Sequence of chain 1.B:
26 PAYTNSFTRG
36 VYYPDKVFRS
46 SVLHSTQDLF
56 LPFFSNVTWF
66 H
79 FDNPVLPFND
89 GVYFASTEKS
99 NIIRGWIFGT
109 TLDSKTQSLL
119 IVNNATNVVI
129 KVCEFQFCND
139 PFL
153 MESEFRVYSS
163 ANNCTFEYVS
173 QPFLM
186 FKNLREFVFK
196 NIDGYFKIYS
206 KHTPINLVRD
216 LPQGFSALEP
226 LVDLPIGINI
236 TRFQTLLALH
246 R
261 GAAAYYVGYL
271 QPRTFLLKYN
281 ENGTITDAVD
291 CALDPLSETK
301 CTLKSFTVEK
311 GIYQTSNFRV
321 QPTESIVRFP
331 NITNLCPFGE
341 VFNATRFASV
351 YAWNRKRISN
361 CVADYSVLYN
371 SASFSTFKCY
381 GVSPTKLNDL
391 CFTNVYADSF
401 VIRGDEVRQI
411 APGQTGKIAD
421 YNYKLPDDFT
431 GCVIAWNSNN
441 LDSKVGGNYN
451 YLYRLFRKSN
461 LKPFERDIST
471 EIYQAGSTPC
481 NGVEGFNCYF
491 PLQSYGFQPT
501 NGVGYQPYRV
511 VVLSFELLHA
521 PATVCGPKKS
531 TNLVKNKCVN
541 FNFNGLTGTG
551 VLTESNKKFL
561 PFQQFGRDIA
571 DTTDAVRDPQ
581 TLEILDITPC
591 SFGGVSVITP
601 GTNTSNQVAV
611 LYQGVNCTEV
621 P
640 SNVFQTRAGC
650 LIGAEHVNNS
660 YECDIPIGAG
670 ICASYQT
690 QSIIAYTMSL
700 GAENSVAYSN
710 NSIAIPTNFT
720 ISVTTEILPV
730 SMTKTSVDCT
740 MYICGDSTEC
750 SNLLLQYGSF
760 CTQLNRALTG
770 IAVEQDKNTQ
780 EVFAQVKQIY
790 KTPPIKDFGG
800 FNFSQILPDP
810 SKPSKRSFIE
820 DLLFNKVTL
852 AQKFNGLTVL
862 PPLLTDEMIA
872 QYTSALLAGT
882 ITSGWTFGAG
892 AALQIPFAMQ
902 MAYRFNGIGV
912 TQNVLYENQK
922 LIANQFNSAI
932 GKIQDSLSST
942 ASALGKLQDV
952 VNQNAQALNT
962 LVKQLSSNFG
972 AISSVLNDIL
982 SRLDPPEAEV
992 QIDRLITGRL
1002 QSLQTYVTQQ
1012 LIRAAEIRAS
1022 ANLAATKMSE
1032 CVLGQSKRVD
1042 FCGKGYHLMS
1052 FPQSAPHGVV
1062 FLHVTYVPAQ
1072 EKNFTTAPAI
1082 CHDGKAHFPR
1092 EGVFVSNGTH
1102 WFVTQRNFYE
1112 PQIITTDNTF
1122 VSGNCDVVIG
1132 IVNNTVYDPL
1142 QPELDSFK

Sequence of chain 1.A:
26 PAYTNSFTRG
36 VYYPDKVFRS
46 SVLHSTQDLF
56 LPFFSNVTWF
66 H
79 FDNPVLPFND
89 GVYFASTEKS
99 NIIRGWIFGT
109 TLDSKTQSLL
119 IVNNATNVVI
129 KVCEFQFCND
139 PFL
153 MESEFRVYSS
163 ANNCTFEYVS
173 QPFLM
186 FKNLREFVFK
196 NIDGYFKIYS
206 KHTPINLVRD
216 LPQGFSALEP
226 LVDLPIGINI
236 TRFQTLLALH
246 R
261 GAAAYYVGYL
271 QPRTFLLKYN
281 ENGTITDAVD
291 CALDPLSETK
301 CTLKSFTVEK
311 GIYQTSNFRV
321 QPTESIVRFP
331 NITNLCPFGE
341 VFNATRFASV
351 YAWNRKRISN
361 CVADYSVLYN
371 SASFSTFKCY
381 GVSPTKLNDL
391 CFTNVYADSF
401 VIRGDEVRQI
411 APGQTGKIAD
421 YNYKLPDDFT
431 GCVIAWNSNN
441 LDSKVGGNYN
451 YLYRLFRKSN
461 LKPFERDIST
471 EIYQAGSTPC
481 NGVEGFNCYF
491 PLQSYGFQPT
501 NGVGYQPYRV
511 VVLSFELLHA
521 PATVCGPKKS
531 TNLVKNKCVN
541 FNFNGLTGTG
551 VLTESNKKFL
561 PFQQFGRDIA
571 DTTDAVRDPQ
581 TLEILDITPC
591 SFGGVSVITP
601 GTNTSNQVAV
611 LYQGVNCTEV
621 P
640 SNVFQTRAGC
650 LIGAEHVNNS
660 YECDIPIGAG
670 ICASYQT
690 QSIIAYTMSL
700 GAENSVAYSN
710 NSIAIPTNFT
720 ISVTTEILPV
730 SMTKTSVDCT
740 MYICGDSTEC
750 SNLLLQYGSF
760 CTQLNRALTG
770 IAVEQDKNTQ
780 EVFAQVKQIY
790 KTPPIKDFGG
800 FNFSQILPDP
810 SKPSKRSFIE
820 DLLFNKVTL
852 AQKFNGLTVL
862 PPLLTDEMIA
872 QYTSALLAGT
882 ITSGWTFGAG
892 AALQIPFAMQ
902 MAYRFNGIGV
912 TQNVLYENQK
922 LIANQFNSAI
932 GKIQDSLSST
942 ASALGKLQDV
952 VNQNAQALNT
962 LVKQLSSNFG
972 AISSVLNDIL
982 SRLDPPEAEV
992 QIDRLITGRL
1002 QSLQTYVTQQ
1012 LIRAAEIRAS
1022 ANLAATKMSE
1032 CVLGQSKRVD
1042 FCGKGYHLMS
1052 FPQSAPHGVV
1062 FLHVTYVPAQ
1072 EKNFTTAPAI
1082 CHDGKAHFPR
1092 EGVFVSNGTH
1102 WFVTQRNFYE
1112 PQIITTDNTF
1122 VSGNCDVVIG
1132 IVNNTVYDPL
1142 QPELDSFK

Binding-site contacts:
Ligand atom N2 contacts residue ASN709 of chain 1.B at 3.0 Å (h-bond).
Ligand atom C3 contacts residue ASN709 of chain 1.B at 3.9 Å.
Ligand atom C2 contacts residue ASP796 of chain 1.A at 4.1 Å.
Ligand atom O7 contacts residue ASN709 of chain 1.B at 4.2 Å.
Ligand atom C1 contacts residue ASP796 of chain 1.A at 3.4 Å.
Ligand atom C7 contacts residue ASN709 of chain 1.B at 4.0 Å.
Ligand atom C1 contacts residue ASN709 of chain 1.B at 1.4 Å.
Ligand atom C5 contacts residue ASN709 of chain 1.B at 3.7 Å.
Ligand atom O5 contacts residue ASN709 of chain 1.B at 2.4 Å (h-bond).
Ligand atom C4 contacts residue ASN709 of chain 1.B at 4.3 Å.
Ligand atom C2 contacts residue ASN709 of chain 1.B at 2.5 Å.
Ligand atom N2 contacts residue ASP796 of chain 1.A at 3.6 Å.

A small-molecule ligand and the protein it binds are described below.
Small molecule (SMILES): CC(=O)N[C@@H]1[C@@H](O)[C@H](O)[C@@H](CO)O[C@H]1O